Binding-site contacts:
Ligand atom O4 contacts residue MET116 of chain 3.C at 3.9 Å.
Ligand atom C7 contacts residue HEM1 of chain 3.N at 3.4 Å.
Ligand atom C13 contacts residue GLY112 of chain 3.C at 3.4 Å.
Ligand atom C2 contacts residue GLN113 of chain 3.C at 3.8 Å.
Ligand atom C8 contacts residue GLN113 of chain 3.C at 3.6 Å.
Ligand atom C1 contacts residue ASN110 of chain 3.C at 3.8 Å.
Ligand atom N1 contacts residue GLN113 of chain 3.C at 3.4 Å.
Ligand atom C11 contacts residue GLN113 of chain 3.C at 3.6 Å.
Ligand atom C2 contacts residue ASN110 of chain 3.C at 3.9 Å.
Ligand atom C10 contacts residue MET172 of chain 3.C at 3.8 Å (hydrophobic).
Ligand atom C14 contacts residue MET172 of chain 3.C at 4.0 Å (hydrophobic).
Ligand atom C1 contacts residue GLN113 of chain 3.C at 3.9 Å.
Ligand atom C6 contacts residue GLN113 of chain 3.C at 3.6 Å.
Ligand atom C2 contacts residue MET172 of chain 3.C at 3.9 Å (hydrophobic).
Ligand atom C7 contacts residue HIS169 of chain 3.C at 4.0 Å.
Ligand atom C3 contacts residue MET172 of chain 3.C at 3.8 Å (hydrophobic).
Ligand atom O4 contacts residue GLN113 of chain 3.C at 3.8 Å.
Ligand atom C8 contacts residue SER179 of chain 3.C at 4.1 Å.
Ligand atom C6 contacts residue HIS169 of chain 3.C at 3.5 Å.
Ligand atom O4 contacts residue HIS169 of chain 3.C at 3.4 Å (h-bond).
Ligand atom O1 contacts residue ASN110 of chain 3.C at 3.6 Å.
Ligand atom C5 contacts residue MET172 of chain 3.C at 3.8 Å (hydrophobic).
Ligand atom C5 contacts residue GLN113 of chain 3.C at 3.5 Å.
Ligand atom C7 contacts residue ALA173 of chain 3.C at 3.9 Å (hydrophobic).
Ligand atom C11 contacts residue GLY112 of chain 3.C at 3.6 Å.
Ligand atom O1 contacts residue VAL176 of chain 3.C at 3.6 Å.
Ligand atom N1 contacts residue HIS169 of chain 3.C at 4.3 Å.
Ligand atom C3 contacts residue GLN113 of chain 3.C at 3.5 Å.
Ligand atom C11 contacts residue MET172 of chain 3.C at 4.3 Å (hydrophobic).
Ligand atom C8 contacts residue ALA173 of chain 3.C at 4.0 Å (hydrophobic).
Ligand atom C11 contacts residue MET116 of chain 3.C at 4.3 Å (hydrophobic).
Ligand atom C8 contacts residue HEM1 of chain 3.N at 3.5 Å.
Ligand atom C10 contacts residue GLN113 of chain 3.C at 3.6 Å.
Ligand atom C7 contacts residue GLN113 of chain 3.C at 3.6 Å.
Ligand atom C9 contacts residue GLN113 of chain 3.C at 3.6 Å.
Ligand atom C12 contacts residue GLY112 of chain 3.C at 3.9 Å.
Ligand atom C13 contacts residue GLN113 of chain 3.C at 3.8 Å.
Ligand atom N1 contacts residue MET172 of chain 3.C at 3.8 Å.
Ligand atom C17 contacts residue MET115 of chain 3.C at 4.3 Å (hydrophobic).
Ligand atom C1 contacts residue MET172 of chain 3.C at 3.8 Å (hydrophobic).

The protein below binds the small molecule below.
Small molecule (SMILES): CCCCCCCc1cc(O)c2ccccc2[n+]1[O-]

Sequence of chain 3.C:
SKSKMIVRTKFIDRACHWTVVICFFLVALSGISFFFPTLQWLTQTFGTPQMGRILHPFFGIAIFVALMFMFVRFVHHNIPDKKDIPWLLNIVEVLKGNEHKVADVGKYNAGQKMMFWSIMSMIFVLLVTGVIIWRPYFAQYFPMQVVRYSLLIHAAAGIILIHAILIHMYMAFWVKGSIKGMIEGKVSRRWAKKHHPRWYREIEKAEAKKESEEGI